A protein and the small-molecule ligand that binds it are described below.
Small molecule (SMILES): O=C(Cc1cccs1)N[C@@H](Cn1cc(-c2cccc(C(=O)O)c2)nn1)B(O)O

Binding-site contacts:
Ligand atom O21 contacts residue ARG342 of chain 1.B at 4.2 Å.
Ligand atom B1 contacts residue LYS69 of chain 1.B at 4.0 Å.
Ligand atom C19 contacts residue SER319 of chain 1.B at 3.5 Å.
Ligand atom C16 contacts residue ARG342 of chain 1.B at 3.2 Å.
Ligand atom O3 contacts residue SER66 of chain 1.B at 2.4 Å (h-bond).
Ligand atom C22 contacts residue GLN122 of chain 1.B at 4.1 Å.
Ligand atom S29 contacts residue SER319 of chain 1.B at 3.9 Å.
Ligand atom B1 contacts residue SER66 of chain 1.B at 1.5 Å.
Ligand atom O23 contacts residue ASN154 of chain 1.B at 2.9 Å (h-bond).
Ligand atom C2 contacts residue SER317 of chain 1.B at 4.1 Å.
Ligand atom N5 contacts residue SER66 of chain 1.B at 3.2 Å (h-bond).
Ligand atom O3 contacts residue GLY316 of chain 1.B at 3.5 Å.
Ligand atom N10 contacts residue SER317 of chain 1.B at 3.7 Å.
Ligand atom C2 contacts residue SER66 of chain 1.B at 2.5 Å.
Ligand atom C2 contacts residue LYS69 of chain 1.B at 4.2 Å.
Ligand atom N5 contacts residue SER317 of chain 1.B at 3.0 Å (h-bond).
Ligand atom C24 contacts residue TYR224 of chain 1.B at 3.7 Å (hydrophobic).
Ligand atom C15 contacts residue ARG342 of chain 1.B at 3.8 Å.
Ligand atom C6 contacts residue LEU121 of chain 1.B at 4.2 Å (hydrophobic).
Ligand atom S29 contacts residue THR318 of chain 1.B at 4.1 Å.
Ligand atom O23 contacts residue TYR224 of chain 1.B at 3.8 Å.
Ligand atom C28 contacts residue SER319 of chain 1.B at 3.8 Å.
Ligand atom O3 contacts residue SER317 of chain 1.B at 2.8 Å (h-bond).
Ligand atom C18 contacts residue ARG342 of chain 1.B at 4.1 Å.
Ligand atom O23 contacts residue GLN122 of chain 1.B at 3.0 Å (h-bond).
Ligand atom C22 contacts residue TYR224 of chain 1.B at 4.1 Å (hydrophobic).
Ligand atom C22 contacts residue ASN154 of chain 1.B at 4.0 Å.
Ligand atom O20 contacts residue SER319 of chain 1.B at 3.0 Å (h-bond).
Ligand atom C22 contacts residue SER317 of chain 1.B at 3.6 Å.
Ligand atom O4 contacts residue TYR152 of chain 1.B at 2.6 Å (h-bond).
Ligand atom B1 contacts residue TYR152 of chain 1.B at 3.4 Å.
Ligand atom C24 contacts residue THR318 of chain 1.B at 4.1 Å.
Ligand atom C26 contacts residue TYR224 of chain 1.B at 3.7 Å (hydrophobic).
Ligand atom O4 contacts residue LYS314 of chain 1.B at 4.2 Å.
Ligand atom O4 contacts residue SER66 of chain 1.B at 2.5 Å (h-bond).
Ligand atom C6 contacts residue SER66 of chain 1.B at 3.8 Å.
Ligand atom C26 contacts residue GLN122 of chain 1.B at 4.1 Å.
Ligand atom O21 contacts residue SER319 of chain 1.B at 3.4 Å (h-bond).
Ligand atom C17 contacts residue ARG342 of chain 1.B at 3.2 Å.
Ligand atom C24 contacts residue SER317 of chain 1.B at 3.2 Å.

Sequence of chain 1.B:
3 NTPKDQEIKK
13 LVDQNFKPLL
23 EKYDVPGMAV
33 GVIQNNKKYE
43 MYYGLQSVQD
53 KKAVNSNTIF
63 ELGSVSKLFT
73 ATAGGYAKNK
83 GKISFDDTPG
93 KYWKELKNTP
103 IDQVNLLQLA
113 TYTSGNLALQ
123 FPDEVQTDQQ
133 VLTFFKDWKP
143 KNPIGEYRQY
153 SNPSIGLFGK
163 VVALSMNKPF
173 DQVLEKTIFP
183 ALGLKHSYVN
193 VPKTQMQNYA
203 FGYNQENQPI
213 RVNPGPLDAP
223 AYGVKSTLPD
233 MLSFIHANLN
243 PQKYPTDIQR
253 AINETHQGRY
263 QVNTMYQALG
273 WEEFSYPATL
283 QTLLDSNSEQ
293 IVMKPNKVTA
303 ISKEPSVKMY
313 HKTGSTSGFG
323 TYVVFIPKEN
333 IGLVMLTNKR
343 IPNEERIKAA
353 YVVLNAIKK